Sequence of chain 1.B:
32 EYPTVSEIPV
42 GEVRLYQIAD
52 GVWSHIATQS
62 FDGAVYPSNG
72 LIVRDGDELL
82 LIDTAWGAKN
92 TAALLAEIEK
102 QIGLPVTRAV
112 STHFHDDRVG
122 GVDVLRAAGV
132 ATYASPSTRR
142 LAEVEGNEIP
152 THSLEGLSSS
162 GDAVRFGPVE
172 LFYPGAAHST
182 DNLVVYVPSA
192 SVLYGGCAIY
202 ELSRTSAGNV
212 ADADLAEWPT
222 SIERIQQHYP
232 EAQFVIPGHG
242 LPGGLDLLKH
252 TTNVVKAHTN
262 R

Sequence of chain 1.A:
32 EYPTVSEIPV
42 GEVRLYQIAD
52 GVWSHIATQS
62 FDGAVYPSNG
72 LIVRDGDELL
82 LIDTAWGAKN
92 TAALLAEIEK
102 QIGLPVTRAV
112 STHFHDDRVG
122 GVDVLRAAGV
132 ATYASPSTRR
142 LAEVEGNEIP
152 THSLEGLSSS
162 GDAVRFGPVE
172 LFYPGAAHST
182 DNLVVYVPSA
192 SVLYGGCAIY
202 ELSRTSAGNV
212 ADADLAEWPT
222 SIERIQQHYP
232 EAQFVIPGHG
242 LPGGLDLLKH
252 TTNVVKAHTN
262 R

Binding-site contacts:
Ligand atom C10 contacts residue ASN210 of chain 1.A at 3.5 Å.
Ligand atom C02 contacts residue HIS240 of chain 1.A at 3.4 Å.
Ligand atom N08 contacts residue HIS240 of chain 1.A at 3.5 Å (h-bond).
Ligand atom C23 contacts residue PHE62 of chain 1.A at 3.4 Å (hydrophobic).
Ligand atom O28 contacts residue CYS198 of chain 1.A at 3.4 Å.
Ligand atom C18 contacts residue PHE62 of chain 1.A at 3.3 Å (hydrophobic).
Ligand atom N09 contacts residue ASP118 of chain 1.A at 3.3 Å (salt-bridge).
Ligand atom O28 contacts residue HIS179 of chain 1.A at 3.3 Å.
Ligand atom N08 contacts residue ZN1 of chain 1.C at 3.1 Å.
Ligand atom C22 contacts residue PHE62 of chain 1.A at 3.3 Å (hydrophobic).
Ligand atom C10 contacts residue HIS116 of chain 1.A at 3.6 Å.
Ligand atom S12 contacts residue ASN210 of chain 1.A at 3.0 Å (h-bond).
Ligand atom N08 contacts residue ASP118 of chain 1.A at 3.1 Å (salt-bridge).
Ligand atom N09 contacts residue ZN1 of chain 1.C at 2.1 Å.
Ligand atom C07 contacts residue HIS240 of chain 1.A at 3.7 Å.
Ligand atom C17 contacts residue PHE62 of chain 1.A at 3.3 Å (hydrophobic).
Ligand atom S12 contacts residue ZN1 of chain 1.C at 3.7 Å.
Ligand atom C05 contacts residue TRP87 of chain 1.A at 3.5 Å (hydrophobic).
Ligand atom N09 contacts residue ZN1 of chain 1.D at 3.0 Å.
Ligand atom N21 contacts residue PHE62 of chain 1.A at 3.5 Å.
Ligand atom C04 contacts residue HIS240 of chain 1.A at 3.2 Å.
Ligand atom S12 contacts residue HIS116 of chain 1.A at 3.1 Å (h-bond).
Ligand atom O27 contacts residue ASN210 of chain 1.A at 3.1 Å (h-bond).
Ligand atom N09 contacts residue HIS116 of chain 1.A at 3.3 Å (h-bond).
Ligand atom O28 contacts residue ZN1 of chain 1.D at 2.5 Å.
Ligand atom C24 contacts residue PHE62 of chain 1.A at 3.4 Å (hydrophobic).
Ligand atom C03 contacts residue HIS240 of chain 1.A at 3.2 Å.
Ligand atom N08 contacts residue HIS179 of chain 1.A at 3.6 Å.
Ligand atom C04 contacts residue ZN1 of chain 1.D at 3.4 Å.
Ligand atom C26 contacts residue HIS240 of chain 1.A at 3.6 Å.
Ligand atom O27 contacts residue GLY209 of chain 1.A at 3.6 Å.
Ligand atom C10 contacts residue ZN1 of chain 1.C at 3.1 Å.
Ligand atom C26 contacts residue ZN1 of chain 1.D at 3.4 Å.
Ligand atom O28 contacts residue HIS240 of chain 1.A at 3.2 Å (h-bond).
Ligand atom N08 contacts residue ZN1 of chain 1.D at 2.0 Å.
Ligand atom C25 contacts residue PHE62 of chain 1.A at 3.2 Å (hydrophobic).
Ligand atom C07 contacts residue ZN1 of chain 1.D at 2.9 Å.
Ligand atom C05 contacts residue HIS240 of chain 1.A at 3.6 Å.
Ligand atom N09 contacts residue HIS179 of chain 1.A at 3.3 Å (h-bond).
Ligand atom C03 contacts residue ZN1 of chain 1.D at 3.6 Å.

This protein binds this small molecule.
Small molecule (SMILES): O=C(CSc1n[nH]c(-c2ccccc2C(=O)O)n1)Nc1nc2ccccc2[nH]1